Sequence of chain 1.C:
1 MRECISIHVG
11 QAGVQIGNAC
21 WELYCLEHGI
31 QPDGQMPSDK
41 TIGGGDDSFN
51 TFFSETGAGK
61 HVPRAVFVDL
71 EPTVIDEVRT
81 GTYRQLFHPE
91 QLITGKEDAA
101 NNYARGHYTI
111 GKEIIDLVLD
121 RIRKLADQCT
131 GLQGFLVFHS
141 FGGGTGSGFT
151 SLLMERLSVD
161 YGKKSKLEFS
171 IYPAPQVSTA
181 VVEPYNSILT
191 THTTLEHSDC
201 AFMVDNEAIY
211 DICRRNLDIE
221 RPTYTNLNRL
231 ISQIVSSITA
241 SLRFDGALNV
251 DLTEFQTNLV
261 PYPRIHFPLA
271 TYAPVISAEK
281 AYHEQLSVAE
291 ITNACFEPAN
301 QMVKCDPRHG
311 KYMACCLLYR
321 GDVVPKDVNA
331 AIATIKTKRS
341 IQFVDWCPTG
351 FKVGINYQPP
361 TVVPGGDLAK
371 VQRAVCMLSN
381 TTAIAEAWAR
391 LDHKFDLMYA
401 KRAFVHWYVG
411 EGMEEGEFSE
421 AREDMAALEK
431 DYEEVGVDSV

Sequence of chain 1.D:
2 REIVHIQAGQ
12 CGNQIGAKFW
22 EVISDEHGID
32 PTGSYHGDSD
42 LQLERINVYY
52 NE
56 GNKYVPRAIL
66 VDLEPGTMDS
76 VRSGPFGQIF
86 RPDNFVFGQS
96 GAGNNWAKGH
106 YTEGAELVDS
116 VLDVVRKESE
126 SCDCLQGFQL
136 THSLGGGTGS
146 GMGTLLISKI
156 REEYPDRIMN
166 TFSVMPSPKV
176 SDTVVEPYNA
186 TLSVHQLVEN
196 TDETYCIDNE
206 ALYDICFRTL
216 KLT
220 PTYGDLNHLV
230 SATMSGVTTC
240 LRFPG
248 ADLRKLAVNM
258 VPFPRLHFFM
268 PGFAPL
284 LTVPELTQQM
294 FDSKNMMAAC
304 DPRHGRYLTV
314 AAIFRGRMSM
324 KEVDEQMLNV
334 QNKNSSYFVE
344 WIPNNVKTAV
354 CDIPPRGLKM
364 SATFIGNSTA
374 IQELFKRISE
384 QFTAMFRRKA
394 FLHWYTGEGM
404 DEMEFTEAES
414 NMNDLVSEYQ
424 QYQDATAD

This small molecule binds to this protein.
Small molecule (SMILES): CCC[C@@H](NC(=O)[C@]1(C)CSC(/C(C)=N/O)=N1)c1cc(OCC2CC2)cc(=O)o1

Binding-site contacts:
Ligand atom C02 contacts residue TYR200 of chain 1.D at 3.8 Å (hydrophobic).
Ligand atom C04 contacts residue LEU253 of chain 1.D at 3.5 Å (hydrophobic).
Ligand atom C12 contacts residue THR366 of chain 1.D at 3.1 Å.
Ligand atom O23 contacts residue THR179 of chain 1.C at 2.7 Å (h-bond).
Ligand atom O01 contacts residue LEU253 of chain 1.D at 3.7 Å.
Ligand atom C03 contacts residue GLU198 of chain 1.D at 3.5 Å.
Ligand atom C16 contacts residue ALA352 of chain 1.D at 3.4 Å (hydrophobic).
Ligand atom C09 contacts residue VAL236 of chain 1.D at 3.4 Å (hydrophobic).
Ligand atom C14 contacts residue CYS239 of chain 1.D at 3.5 Å (hydrophobic).
Ligand atom C08 contacts residue VAL236 of chain 1.D at 3.7 Å (hydrophobic).
Ligand atom N22 contacts residue THR179 of chain 1.C at 3.4 Å (h-bond).
Ligand atom O25 contacts residue CYS239 of chain 1.D at 3.0 Å (h-bond).
Ligand atom O05 contacts residue LEU240 of chain 1.D at 3.4 Å.
Ligand atom C01 contacts residue ASN165 of chain 1.D at 3.4 Å.
Ligand atom O01 contacts residue GLU198 of chain 1.D at 2.7 Å (salt-bridge).
Ligand atom C02 contacts residue GLU198 of chain 1.D at 3.3 Å.
Ligand atom C05 contacts residue ASN165 of chain 1.D at 3.6 Å.
Ligand atom C12 contacts residue PHE367 of chain 1.D at 3.6 Å (hydrophobic).
Ligand atom C03 contacts residue LEU253 of chain 1.D at 3.5 Å (hydrophobic).
Ligand atom C06 contacts residue ASN165 of chain 1.D at 3.3 Å.
Ligand atom C21 contacts residue LEU253 of chain 1.D at 3.5 Å (hydrophobic).
Ligand atom C05 contacts residue PHE167 of chain 1.D at 3.5 Å (hydrophobic).
Ligand atom C13 contacts residue THR237 of chain 1.D at 3.5 Å.
Ligand atom C07 contacts residue VAL236 of chain 1.D at 3.1 Å (hydrophobic).
Ligand atom C20 contacts residue LEU253 of chain 1.D at 3.5 Å (hydrophobic).
Ligand atom O23 contacts residue ASN256 of chain 1.D at 3.0 Å (h-bond).
Ligand atom O01 contacts residue MET257 of chain 1.D at 3.7 Å.
Ligand atom C13 contacts residue GLN134 of chain 1.D at 3.2 Å.
Ligand atom C03 contacts residue TYR200 of chain 1.D at 3.0 Å (hydrophobic).
Ligand atom C19 contacts residue LEU253 of chain 1.D at 3.4 Å (hydrophobic).
Ligand atom C04 contacts residue TYR200 of chain 1.D at 3.6 Å (hydrophobic).
Ligand atom N24 contacts residue ALA314 of chain 1.D at 3.5 Å.
Ligand atom C21 contacts residue MET257 of chain 1.D at 3.6 Å (hydrophobic).
Ligand atom C16 contacts residue ALA315 of chain 1.D at 3.3 Å (hydrophobic).
Ligand atom C06 contacts residue TYR200 of chain 1.D at 2.9 Å (hydrophobic).
Ligand atom C12 contacts residue ALA314 of chain 1.D at 3.2 Å (hydrophobic).
Ligand atom C11 contacts residue ILE316 of chain 1.D at 3.7 Å (hydrophobic).
Ligand atom C05 contacts residue GLN134 of chain 1.D at 3.4 Å.
Ligand atom C13 contacts residue PHE167 of chain 1.D at 3.6 Å (hydrophobic).
Ligand atom C12 contacts residue ILE316 of chain 1.D at 3.5 Å (hydrophobic).